Binding-site contacts:
Ligand atom C11 contacts residue LEU118 of chain 1.C at 3.7 Å (hydrophobic).
Ligand atom CL contacts residue VAL107 of chain 1.C at 4.2 Å.
Ligand atom C3 contacts residue TYR194 of chain 1.B at 3.8 Å (hydrophobic).
Ligand atom C2 contacts residue TRP148 of chain 1.B at 3.8 Å (hydrophobic).
Ligand atom CL contacts residue LEU108 of chain 1.C at 3.4 Å.
Ligand atom C5 contacts residue TRP54 of chain 1.C at 3.5 Å (hydrophobic).
Ligand atom CL contacts residue ASN106 of chain 1.C at 3.2 Å.
Ligand atom C9 contacts residue TYR194 of chain 1.B at 3.9 Å (hydrophobic).
Ligand atom C5 contacts residue TYR92 of chain 1.B at 4.0 Å (hydrophobic).
Ligand atom C5 contacts residue TRP148 of chain 1.B at 4.1 Å (hydrophobic).
Ligand atom N2 contacts residue LEU118 of chain 1.C at 3.8 Å.
Ligand atom C10 contacts residue LEU118 of chain 1.C at 4.0 Å (hydrophobic).
Ligand atom C8 contacts residue TYR194 of chain 1.B at 3.7 Å (hydrophobic).
Ligand atom C7 contacts residue LEU118 of chain 1.C at 4.2 Å (hydrophobic).
Ligand atom C11 contacts residue TRP148 of chain 1.B at 3.2 Å (hydrophobic).
Ligand atom CL contacts residue GLN116 of chain 1.C at 3.2 Å.
Ligand atom N1 contacts residue TRP148 of chain 1.B at 2.8 Å (h-bond).
Ligand atom N1 contacts residue SER147 of chain 1.B at 4.2 Å.
Ligand atom C7 contacts residue TRP148 of chain 1.B at 3.2 Å (hydrophobic).
Ligand atom C9 contacts residue LEU118 of chain 1.C at 4.0 Å (hydrophobic).
Ligand atom C3 contacts residue TYR187 of chain 1.B at 4.2 Å (hydrophobic).
Ligand atom C3 contacts residue TRP148 of chain 1.B at 3.9 Å (hydrophobic).
Ligand atom C8 contacts residue TRP148 of chain 1.B at 3.8 Å (hydrophobic).
Ligand atom C2 contacts residue TYR194 of chain 1.B at 3.9 Å (hydrophobic).
Ligand atom C3 contacts residue TYR92 of chain 1.B at 3.8 Å (hydrophobic).
Ligand atom C8 contacts residue LEU118 of chain 1.C at 4.1 Å (hydrophobic).
Ligand atom N1 contacts residue TYR194 of chain 1.B at 4.1 Å.
Ligand atom C9 contacts residue LEU108 of chain 1.C at 4.2 Å (hydrophobic).
Ligand atom N2 contacts residue TRP148 of chain 1.B at 3.3 Å (h-bond).
Ligand atom C6 contacts residue TRP148 of chain 1.B at 3.4 Å (hydrophobic).
Ligand atom C1 contacts residue TRP148 of chain 1.B at 3.5 Å (hydrophobic).
Ligand atom C4 contacts residue TRP54 of chain 1.C at 4.1 Å (hydrophobic).
Ligand atom C2 contacts residue CYS189 of chain 1.B at 3.9 Å (hydrophobic).
Ligand atom C9 contacts residue GLN116 of chain 1.C at 3.6 Å.
Ligand atom CL contacts residue SER149 of chain 1.B at 4.2 Å.
Ligand atom C8 contacts residue CYS190 of chain 1.B at 3.9 Å (hydrophobic).
Ligand atom N1 contacts residue TYR92 of chain 1.B at 3.2 Å (h-bond).
Ligand atom C4 contacts residue TYR187 of chain 1.B at 3.6 Å (hydrophobic).
Ligand atom C4 contacts residue TYR92 of chain 1.B at 3.9 Å (hydrophobic).
Ligand atom C8 contacts residue GLN116 of chain 1.C at 3.7 Å.

A protein and the small-molecule ligand that binds it are described below.
Small molecule (SMILES): Clc1ccc([C@H]2C[C@@H]3CC[C@H]2N3)cn1

Sequence of chain 1.C:
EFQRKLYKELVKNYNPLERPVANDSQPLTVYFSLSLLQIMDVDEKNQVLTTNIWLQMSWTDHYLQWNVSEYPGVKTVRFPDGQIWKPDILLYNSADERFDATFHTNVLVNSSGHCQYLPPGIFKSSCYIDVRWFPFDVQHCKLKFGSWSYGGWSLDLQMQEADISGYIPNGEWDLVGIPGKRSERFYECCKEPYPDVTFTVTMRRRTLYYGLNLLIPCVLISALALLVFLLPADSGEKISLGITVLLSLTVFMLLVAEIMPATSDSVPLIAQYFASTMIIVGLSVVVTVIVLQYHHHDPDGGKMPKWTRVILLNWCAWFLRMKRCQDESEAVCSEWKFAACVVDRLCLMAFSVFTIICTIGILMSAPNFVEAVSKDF

Sequence of chain 1.B:
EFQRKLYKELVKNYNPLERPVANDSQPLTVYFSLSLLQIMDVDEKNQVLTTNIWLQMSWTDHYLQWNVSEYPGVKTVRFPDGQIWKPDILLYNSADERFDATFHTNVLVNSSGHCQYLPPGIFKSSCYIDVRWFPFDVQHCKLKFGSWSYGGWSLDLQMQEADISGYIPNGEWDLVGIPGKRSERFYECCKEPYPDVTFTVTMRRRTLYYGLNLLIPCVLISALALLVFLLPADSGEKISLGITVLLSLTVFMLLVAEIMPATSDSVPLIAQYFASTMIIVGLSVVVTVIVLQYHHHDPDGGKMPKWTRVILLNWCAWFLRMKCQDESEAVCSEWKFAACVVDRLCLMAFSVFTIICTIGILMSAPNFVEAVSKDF